A protein and the small-molecule ligand that binds it are described below.
Small molecule (SMILES): CN1CCC(Oc2ccc3ncn(-c4cc(OCc5ccccc5C(F)(F)F)c(C(N)=O)s4)c3c2)CC1

Binding-site contacts:
Ligand atom F27 contacts residue GLY15 of chain 1.A at 3.5 Å.
Ligand atom N11 contacts residue GLU87 of chain 1.A at 3.6 Å (salt-bridge).
Ligand atom C36 contacts residue ILE14 of chain 1.A at 3.3 Å (hydrophobic).
Ligand atom C15 contacts residue PHE148 of chain 1.A at 3.8 Å (hydrophobic).
Ligand atom F26 contacts residue CYS22 of chain 1.A at 3.2 Å.
Ligand atom C16 contacts residue LYS37 of chain 1.A at 3.1 Å.
Ligand atom C14 contacts residue PHE148 of chain 1.A at 3.7 Å (hydrophobic).
Ligand atom O32 contacts residue GLY158 of chain 1.A at 3.5 Å.
Ligand atom O32 contacts residue MET86 of chain 1.A at 3.8 Å.
Ligand atom N31 contacts residue ASP159 of chain 1.A at 2.9 Å (salt-bridge).
Ligand atom C29 contacts residue LYS37 of chain 1.A at 3.7 Å.
Ligand atom C03 contacts residue SER96 of chain 1.A at 3.2 Å.
Ligand atom C12 contacts residue VAL35 of chain 1.A at 3.8 Å (hydrophobic).
Ligand atom F26 contacts residue ILE14 of chain 1.A at 3.8 Å.
Ligand atom O06 contacts residue ILE14 of chain 1.A at 3.6 Å.
Ligand atom C20 contacts residue ALA145 of chain 1.A at 3.7 Å (hydrophobic).
Ligand atom C21 contacts residue PHE148 of chain 1.A at 3.5 Å (hydrophobic).
Ligand atom C18 contacts residue LYS37 of chain 1.A at 3.2 Å.
Ligand atom C12 contacts residue GLU87 of chain 1.A at 3.0 Å.
Ligand atom N31 contacts residue EDO1 of chain 1.P at 3.6 Å.
Ligand atom C12 contacts residue CYS89 of chain 1.A at 3.5 Å (hydrophobic).
Ligand atom N11 contacts residue TYR88 of chain 1.A at 3.4 Å.
Ligand atom C16 contacts residue PHE148 of chain 1.A at 3.6 Å (hydrophobic).
Ligand atom C15 contacts residue LYS37 of chain 1.A at 3.0 Å.
Ligand atom C30 contacts residue ASP159 of chain 1.A at 3.6 Å.
Ligand atom C09 contacts residue TYR88 of chain 1.A at 3.7 Å (hydrophobic).
Ligand atom C03 contacts residue ASP93 of chain 1.A at 3.3 Å.
Ligand atom C20 contacts residue PHE148 of chain 1.A at 3.4 Å (hydrophobic).
Ligand atom O17 contacts residue LYS37 of chain 1.A at 3.2 Å (salt-bridge).
Ligand atom C10 contacts residue CYS89 of chain 1.A at 3.6 Å (hydrophobic).
Ligand atom C29 contacts residue PHE148 of chain 1.A at 3.6 Å (hydrophobic).
Ligand atom C09 contacts residue CYS89 of chain 1.A at 3.1 Å (hydrophobic).
Ligand atom C04 contacts residue ASP93 of chain 1.A at 2.9 Å.
Ligand atom F28 contacts residue CYS22 of chain 1.A at 3.5 Å.
Ligand atom N11 contacts residue CYS89 of chain 1.A at 2.6 Å (h-bond).
Ligand atom S33 contacts residue PHE148 of chain 1.A at 3.8 Å.
Ligand atom C21 contacts residue ALA145 of chain 1.A at 3.0 Å (hydrophobic).
Ligand atom N11 contacts residue VAL35 of chain 1.A at 3.8 Å.
Ligand atom C35 contacts residue PHE148 of chain 1.A at 3.5 Å (hydrophobic).
Ligand atom O32 contacts residue ASP159 of chain 1.A at 3.3 Å (salt-bridge).

Sequence of chain 1.A:
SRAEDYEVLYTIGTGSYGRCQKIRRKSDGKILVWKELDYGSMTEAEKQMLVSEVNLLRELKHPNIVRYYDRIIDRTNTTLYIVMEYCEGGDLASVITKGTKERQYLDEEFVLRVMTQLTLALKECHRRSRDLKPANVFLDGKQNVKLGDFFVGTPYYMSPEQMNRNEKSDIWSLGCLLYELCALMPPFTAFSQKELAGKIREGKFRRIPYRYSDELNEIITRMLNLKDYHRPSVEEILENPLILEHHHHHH